Sequence of chain 1.A:
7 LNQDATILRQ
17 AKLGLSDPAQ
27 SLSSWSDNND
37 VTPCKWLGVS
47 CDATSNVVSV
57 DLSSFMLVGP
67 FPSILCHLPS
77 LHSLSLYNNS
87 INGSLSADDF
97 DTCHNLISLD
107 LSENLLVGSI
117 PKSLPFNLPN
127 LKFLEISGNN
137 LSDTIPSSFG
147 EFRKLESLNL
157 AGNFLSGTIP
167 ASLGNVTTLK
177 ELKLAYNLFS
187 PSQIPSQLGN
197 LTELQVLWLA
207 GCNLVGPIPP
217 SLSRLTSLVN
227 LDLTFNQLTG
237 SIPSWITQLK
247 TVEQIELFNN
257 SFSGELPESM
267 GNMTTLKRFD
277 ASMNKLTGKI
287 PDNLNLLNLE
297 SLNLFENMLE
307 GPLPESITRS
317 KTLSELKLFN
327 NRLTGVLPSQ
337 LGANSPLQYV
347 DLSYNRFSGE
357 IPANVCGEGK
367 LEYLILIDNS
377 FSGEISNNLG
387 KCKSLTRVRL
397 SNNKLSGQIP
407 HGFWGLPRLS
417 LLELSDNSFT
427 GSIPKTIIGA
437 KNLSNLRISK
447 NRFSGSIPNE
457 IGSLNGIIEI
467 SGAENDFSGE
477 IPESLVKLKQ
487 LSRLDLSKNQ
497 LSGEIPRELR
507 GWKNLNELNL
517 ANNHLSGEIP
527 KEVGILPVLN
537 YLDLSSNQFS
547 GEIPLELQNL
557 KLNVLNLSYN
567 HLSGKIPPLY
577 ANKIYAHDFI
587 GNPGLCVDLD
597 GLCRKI

Binding-site contacts:
Ligand atom O6 contacts residue TYR565 of chain 1.A at 4.2 Å.
Ligand atom C8 contacts residue ASN518 of chain 1.A at 4.0 Å.
Ligand atom C5 contacts residue TYR565 of chain 1.A at 4.1 Å (hydrophobic).
Ligand atom C7 contacts residue HIS583 of chain 1.A at 4.4 Å.
Ligand atom O6 contacts residue SER542 of chain 1.A at 2.7 Å (h-bond).
Ligand atom N2 contacts residue SER564 of chain 1.A at 4.5 Å.
Ligand atom C1 contacts residue ASN562 of chain 1.A at 1.4 Å.
Ligand atom C8 contacts residue ASP584 of chain 1.A at 4.1 Å.
Ligand atom N2 contacts residue HIS583 of chain 1.A at 4.2 Å.
Ligand atom C7 contacts residue ASN562 of chain 1.A at 3.4 Å.
Ligand atom C2 contacts residue ASN562 of chain 1.A at 2.4 Å.
Ligand atom C8 contacts residue SER542 of chain 1.A at 3.8 Å.
Ligand atom C6 contacts residue ASN518 of chain 1.A at 4.2 Å.
Ligand atom C1 contacts residue SER564 of chain 1.A at 4.1 Å.
Ligand atom O7 contacts residue ASN562 of chain 1.A at 3.6 Å (h-bond).
Ligand atom O7 contacts residue SER542 of chain 1.A at 4.4 Å.
Ligand atom O5 contacts residue SER541 of chain 1.A at 3.1 Å (h-bond).
Ligand atom N2 contacts residue ASN562 of chain 1.A at 2.9 Å (h-bond).
Ligand atom O4 contacts residue TYR565 of chain 1.A at 4.1 Å.
Ligand atom C1 contacts residue SER541 of chain 1.A at 3.9 Å.
Ligand atom C6 contacts residue SER542 of chain 1.A at 3.8 Å.
Ligand atom C4 contacts residue ASN562 of chain 1.A at 4.2 Å.
Ligand atom O6 contacts residue ASN518 of chain 1.A at 3.7 Å.
Ligand atom C5 contacts residue SER541 of chain 1.A at 3.9 Å.
Ligand atom C8 contacts residue HIS583 of chain 1.A at 3.5 Å.
Ligand atom C6 contacts residue SER541 of chain 1.A at 3.6 Å.
Ligand atom C7 contacts residue SER542 of chain 1.A at 4.3 Å.
Ligand atom O7 contacts residue TYR565 of chain 1.A at 3.5 Å.
Ligand atom O6 contacts residue SER541 of chain 1.A at 2.7 Å (h-bond).
Ligand atom C5 contacts residue ASN562 of chain 1.A at 3.6 Å.
Ligand atom C7 contacts residue TYR565 of chain 1.A at 4.5 Å (hydrophobic).
Ligand atom C3 contacts residue ASN562 of chain 1.A at 3.7 Å.
Ligand atom O5 contacts residue ASN562 of chain 1.A at 2.3 Å (h-bond).

The protein below binds the small molecule below.
Small molecule (SMILES): CC(=O)N[C@H]1[C@H](O[C@H]2[C@H](O)[C@@H](NC(C)=O)CO[C@@H]2CO)O[C@H](CO)[C@@H](O)[C@@H]1O